Sequence of chain 6.B:
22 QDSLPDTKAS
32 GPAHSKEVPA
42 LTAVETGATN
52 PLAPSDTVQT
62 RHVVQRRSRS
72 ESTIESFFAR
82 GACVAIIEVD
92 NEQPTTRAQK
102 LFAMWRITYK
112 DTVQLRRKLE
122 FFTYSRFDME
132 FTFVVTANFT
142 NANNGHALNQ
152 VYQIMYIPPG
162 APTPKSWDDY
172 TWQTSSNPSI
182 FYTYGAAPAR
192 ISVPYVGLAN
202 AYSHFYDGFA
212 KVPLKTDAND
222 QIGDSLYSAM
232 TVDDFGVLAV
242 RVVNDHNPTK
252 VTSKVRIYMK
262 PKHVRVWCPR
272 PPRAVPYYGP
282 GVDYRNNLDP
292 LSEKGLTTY

Binding-site contacts:
Ligand atom N4 contacts residue ILE192 of chain 6.B at 3.6 Å.
Ligand atom C13 contacts residue PHE236 of chain 6.B at 3.8 Å (hydrophobic).
Ligand atom O15 contacts residue MET130 of chain 6.B at 3.8 Å.
Ligand atom C1 contacts residue ILE155 of chain 6.B at 3.8 Å (hydrophobic).
Ligand atom C22 contacts residue PHE236 of chain 6.B at 3.3 Å (hydrophobic).
Ligand atom C4 contacts residue ALA24 of chain 6.D at 3.9 Å (hydrophobic).
Ligand atom O24 contacts residue THR109 of chain 6.B at 3.6 Å.
Ligand atom C3 contacts residue ALA24 of chain 6.D at 3.6 Å (hydrophobic).
Ligand atom C12 contacts residue PHE236 of chain 6.B at 3.7 Å (hydrophobic).
Ligand atom C7 contacts residue VAL194 of chain 6.B at 3.6 Å (hydrophobic).
Ligand atom N6 contacts residue VAL194 of chain 6.B at 3.6 Å.
Ligand atom C4 contacts residue TYR157 of chain 6.B at 3.5 Å (hydrophobic).
Ligand atom C20 contacts residue PHE236 of chain 6.B at 3.4 Å (hydrophobic).
Ligand atom C19 contacts residue TYR110 of chain 6.B at 3.8 Å (hydrophobic).
Ligand atom C11 contacts residue PHE132 of chain 6.B at 3.5 Å (hydrophobic).
Ligand atom N3 contacts residue ILE192 of chain 6.B at 3.7 Å.
Ligand atom C16 contacts residue MET130 of chain 6.B at 3.8 Å (hydrophobic).
Ligand atom C13 contacts residue ILE108 of chain 6.B at 3.6 Å (hydrophobic).
Ligand atom C19 contacts residue PHE236 of chain 6.B at 3.6 Å (hydrophobic).
Ligand atom C18 contacts residue TYR110 of chain 6.B at 3.8 Å (hydrophobic).
Ligand atom O24 contacts residue PHE236 of chain 6.B at 3.9 Å.
Ligand atom C8 contacts residue VAL194 of chain 6.B at 3.8 Å (hydrophobic).
Ligand atom C3 contacts residue PRO179 of chain 6.B at 3.6 Å (hydrophobic).
Ligand atom N4 contacts residue LEU239 of chain 6.B at 3.6 Å.
Ligand atom C7 contacts residue ILE25 of chain 6.D at 3.8 Å (hydrophobic).
Ligand atom C10 contacts residue PHE132 of chain 6.B at 3.7 Å (hydrophobic).
Ligand atom C10 contacts residue ILE108 of chain 6.B at 3.5 Å (hydrophobic).
Ligand atom C25 contacts residue THR109 of chain 6.B at 3.2 Å.
Ligand atom N3 contacts residue LEU239 of chain 6.B at 3.8 Å.
Ligand atom C22 contacts residue TYR110 of chain 6.B at 3.3 Å (hydrophobic).
Ligand atom C21 contacts residue TYR203 of chain 6.B at 3.7 Å (hydrophobic).
Ligand atom O24 contacts residue TYR110 of chain 6.B at 3.3 Å.
Ligand atom C7 contacts residue TYR157 of chain 6.B at 3.5 Å (hydrophobic).
Ligand atom C3 contacts residue TYR157 of chain 6.B at 3.4 Å (hydrophobic).
Ligand atom O23 contacts residue PHE236 of chain 6.B at 3.3 Å.
Ligand atom C8 contacts residue TYR157 of chain 6.B at 3.4 Å (hydrophobic).
Ligand atom C1 contacts residue ILE181 of chain 6.B at 3.5 Å (hydrophobic).
Ligand atom C9 contacts residue VAL194 of chain 6.B at 3.8 Å (hydrophobic).
Ligand atom C17 contacts residue MET130 of chain 6.B at 3.7 Å (hydrophobic).
Ligand atom O23 contacts residue TYR110 of chain 6.B at 3.5 Å.

Sequence of chain 6.D:
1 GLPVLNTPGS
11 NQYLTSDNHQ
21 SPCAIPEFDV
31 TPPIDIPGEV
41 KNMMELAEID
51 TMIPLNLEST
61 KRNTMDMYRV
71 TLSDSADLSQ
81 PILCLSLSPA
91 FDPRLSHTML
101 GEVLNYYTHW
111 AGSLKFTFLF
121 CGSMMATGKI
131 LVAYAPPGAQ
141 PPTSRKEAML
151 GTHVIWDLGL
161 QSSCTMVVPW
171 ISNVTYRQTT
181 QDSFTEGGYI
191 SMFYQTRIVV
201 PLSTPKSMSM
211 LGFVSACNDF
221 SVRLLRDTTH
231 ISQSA

Sequence of chain 7.D:
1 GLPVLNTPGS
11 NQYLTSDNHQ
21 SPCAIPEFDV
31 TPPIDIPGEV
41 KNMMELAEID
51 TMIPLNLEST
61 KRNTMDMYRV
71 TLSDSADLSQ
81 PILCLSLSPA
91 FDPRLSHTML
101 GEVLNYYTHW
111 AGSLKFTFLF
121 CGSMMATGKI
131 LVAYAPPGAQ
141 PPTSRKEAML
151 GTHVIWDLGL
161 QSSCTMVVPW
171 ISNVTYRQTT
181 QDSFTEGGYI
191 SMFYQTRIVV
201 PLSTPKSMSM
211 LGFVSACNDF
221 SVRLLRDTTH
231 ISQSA

This small molecule binds to this protein.
Small molecule (SMILES): CCOC(=O)c1ccc(OCCCC2CCN(c3ccc(C)nn3)CC2)cc1